Sequence of chain 33.S:
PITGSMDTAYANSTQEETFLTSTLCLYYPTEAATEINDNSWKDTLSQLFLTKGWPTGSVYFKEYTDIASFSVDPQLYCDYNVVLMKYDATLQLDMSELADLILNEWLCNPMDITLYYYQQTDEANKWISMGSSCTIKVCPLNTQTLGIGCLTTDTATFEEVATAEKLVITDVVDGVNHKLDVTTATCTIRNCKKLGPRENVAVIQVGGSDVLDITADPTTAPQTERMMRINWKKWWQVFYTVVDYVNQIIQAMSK

This small molecule binds to this protein.
Small molecule (SMILES): CC(=O)N[C@H]1[C@H](O[C@H]2[C@H](O)[C@@H](NC(C)=O)CO[C@@H]2CO)O[C@H](CO)[C@@H](O)[C@@H]1O

Binding-site contacts:
Ligand atom N2 contacts residue ASN19 of chain 33.S at 4.1 Å.
Ligand atom C5 contacts residue ASN19 of chain 33.S at 3.4 Å.
Ligand atom C6 contacts residue ASN19 of chain 33.S at 4.1 Å.
Ligand atom C8 contacts residue TYR17 of chain 33.S at 4.2 Å (hydrophobic).
Ligand atom C2 contacts residue ASN19 of chain 33.S at 3.4 Å.
Ligand atom C1 contacts residue ASN19 of chain 33.S at 1.9 Å.
Ligand atom C3 contacts residue ASN19 of chain 33.S at 4.4 Å.
Ligand atom O6 contacts residue ASN19 of chain 33.S at 4.4 Å.
Ligand atom O5 contacts residue ASN19 of chain 33.S at 2.2 Å (h-bond).